Sequence of chain 1.A:
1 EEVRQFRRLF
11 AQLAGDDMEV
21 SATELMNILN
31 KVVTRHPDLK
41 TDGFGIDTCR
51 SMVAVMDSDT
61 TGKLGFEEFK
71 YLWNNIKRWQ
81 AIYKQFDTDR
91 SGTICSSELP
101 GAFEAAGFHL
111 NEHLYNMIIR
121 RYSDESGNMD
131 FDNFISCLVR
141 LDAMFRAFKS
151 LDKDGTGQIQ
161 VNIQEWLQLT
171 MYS

Binding-site contacts:
Ligand atom CAD contacts residue ARG35 of chain 1.A at 4.2 Å.
Ligand atom CAF contacts residue TRP73 of chain 1.A at 3.8 Å (hydrophobic).
Ligand atom CAL contacts residue 3SU1 of chain 1.H at 3.7 Å.
Ligand atom OAN contacts residue HIS36 of chain 1.A at 2.9 Å (h-bond).
Ligand atom BR contacts residue LEU9 of chain 1.A at 3.8 Å.
Ligand atom CAG contacts residue PHE6 of chain 1.A at 4.3 Å (hydrophobic).
Ligand atom CAI contacts residue 3SU1 of chain 1.H at 4.4 Å.
Ligand atom OAM contacts residue HIS36 of chain 1.A at 3.8 Å.
Ligand atom BR contacts residue LEU13 of chain 1.A at 4.2 Å.
Ligand atom CAD contacts residue VAL32 of chain 1.A at 3.7 Å (hydrophobic).
Ligand atom CAL contacts residue VAL32 of chain 1.A at 4.2 Å (hydrophobic).
Ligand atom CAD contacts residue ILE28 of chain 1.A at 4.4 Å (hydrophobic).
Ligand atom OAN contacts residue 3SU1 of chain 1.H at 3.5 Å (h-bond).
Ligand atom CAB contacts residue LEU9 of chain 1.A at 3.8 Å (hydrophobic).
Ligand atom CAD contacts residue TRP73 of chain 1.A at 3.7 Å (hydrophobic).
Ligand atom CAC contacts residue ILE28 of chain 1.A at 3.7 Å (hydrophobic).
Ligand atom CAK contacts residue 3SU1 of chain 1.H at 3.8 Å.
Ligand atom CAC contacts residue VAL32 of chain 1.A at 4.3 Å (hydrophobic).
Ligand atom CAF contacts residue LEU9 of chain 1.A at 3.9 Å (hydrophobic).
Ligand atom CAL contacts residue HIS36 of chain 1.A at 3.6 Å.
Ligand atom BR contacts residue PHE10 of chain 1.A at 4.0 Å.
Ligand atom NAA contacts residue 3SU1 of chain 1.H at 4.3 Å.
Ligand atom OAM contacts residue ARG35 of chain 1.A at 2.4 Å (salt-bridge).
Ligand atom CAE contacts residue TRP73 of chain 1.A at 3.7 Å (hydrophobic).
Ligand atom CAH contacts residue ARG35 of chain 1.A at 4.4 Å.
Ligand atom CAC contacts residue TRP73 of chain 1.A at 3.7 Å (hydrophobic).
Ligand atom CAI contacts residue ARG35 of chain 1.A at 3.4 Å.
Ligand atom NAA contacts residue LEU9 of chain 1.A at 3.9 Å.
Ligand atom SAP contacts residue 3SU1 of chain 1.H at 2.1 Å (h-bond).
Ligand atom CAG contacts residue LEU9 of chain 1.A at 3.7 Å (hydrophobic).
Ligand atom OAM contacts residue VAL32 of chain 1.A at 3.6 Å.
Ligand atom CAG contacts residue TRP73 of chain 1.A at 3.9 Å (hydrophobic).
Ligand atom CAH contacts residue TRP73 of chain 1.A at 4.3 Å (hydrophobic).
Ligand atom OAN contacts residue ARG35 of chain 1.A at 4.4 Å.
Ligand atom NAA contacts residue TRP73 of chain 1.A at 4.3 Å.
Ligand atom CAL contacts residue ARG35 of chain 1.A at 3.5 Å.
Ligand atom CAJ contacts residue 3SU1 of chain 1.H at 3.2 Å.
Ligand atom CAB contacts residue TRP73 of chain 1.A at 3.9 Å (hydrophobic).
Ligand atom BR contacts residue PHE69 of chain 1.A at 3.9 Å.
Ligand atom CAJ contacts residue ARG35 of chain 1.A at 4.0 Å.

A protein and the small-molecule ligand that binds it are described below.
Small molecule (SMILES): O=C(O)/C(S)=C/c1c[nH]c2cc(Br)ccc12